Sequence of chain 11.A:
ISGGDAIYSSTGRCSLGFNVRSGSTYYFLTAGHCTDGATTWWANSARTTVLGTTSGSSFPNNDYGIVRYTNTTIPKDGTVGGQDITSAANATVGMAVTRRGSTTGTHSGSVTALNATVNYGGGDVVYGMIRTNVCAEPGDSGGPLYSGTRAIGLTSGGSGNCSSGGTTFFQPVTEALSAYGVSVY

A small-molecule ligand and the protein it binds are described below.
Small molecule (SMILES): N[C@@H](Cc1ccc(O)cc1)C(=O)O

Binding-site contacts:
Ligand atom C contacts residue SER141 of chain 11.A at 1.6 Å.
Ligand atom CD1 contacts residue GLU137 of chain 11.A at 3.6 Å.
Ligand atom O contacts residue SER141 of chain 11.A at 2.5 Å (h-bond).
Ligand atom CB contacts residue LEU1 of chain 11.J at 0.8 Å (hydrophobic).
Ligand atom N contacts residue GOL1 of chain 11.O at 2.4 Å (h-bond).
Ligand atom C contacts residue HIS33 of chain 11.A at 3.7 Å.
Ligand atom CD2 contacts residue LEU1 of chain 11.J at 0.7 Å (hydrophobic).
Ligand atom CA contacts residue GOL1 of chain 11.O at 3.7 Å.
Ligand atom N contacts residue LEU1 of chain 11.J at 0.0 Å (h-bond).
Ligand atom O contacts residue GLY139 of chain 11.A at 2.8 Å (h-bond).
Ligand atom OXT contacts residue HIS33 of chain 11.A at 2.7 Å (h-bond).
Ligand atom CA contacts residue LEU1 of chain 11.J at 0.1 Å (hydrophobic).
Ligand atom CA contacts residue PRO138 of chain 11.A at 3.8 Å (hydrophobic).
Ligand atom CE2 contacts residue GLY158 of chain 11.A at 3.7 Å.
Ligand atom CD1 contacts residue LEU1 of chain 11.J at 1.8 Å (hydrophobic).
Ligand atom CD2 contacts residue ALA136 of chain 11.A at 3.5 Å (hydrophobic).
Ligand atom CE2 contacts residue LEU1 of chain 11.J at 1.3 Å (hydrophobic).
Ligand atom CD1 contacts residue PRO138 of chain 11.A at 3.5 Å (hydrophobic).
Ligand atom CB contacts residue SER141 of chain 11.A at 2.5 Å.
Ligand atom O contacts residue ASP140 of chain 11.A at 3.8 Å.
Ligand atom CD2 contacts residue GLY157 of chain 11.A at 3.8 Å.
Ligand atom O contacts residue LEU1 of chain 11.J at 0.0 Å (h-bond).
Ligand atom CE2 contacts residue ALA136 of chain 11.A at 3.5 Å (hydrophobic).
Ligand atom CA contacts residue SER141 of chain 11.A at 2.4 Å.
Ligand atom CZ contacts residue ALA136 of chain 11.A at 3.2 Å (hydrophobic).
Ligand atom OH contacts residue GLY158 of chain 11.A at 3.5 Å.
Ligand atom CG contacts residue LEU1 of chain 11.J at 1.0 Å (hydrophobic).
Ligand atom CE1 contacts residue LEU1 of chain 11.J at 2.1 Å (hydrophobic).
Ligand atom C contacts residue LEU1 of chain 11.J at 0.0 Å (hydrophobic).
Ligand atom OH contacts residue GLY160 of chain 11.A at 3.0 Å (h-bond).
Ligand atom O contacts residue PRO138 of chain 11.A at 3.7 Å.
Ligand atom OXT contacts residue SER141 of chain 11.A at 2.3 Å (h-bond).
Ligand atom N contacts residue SER141 of chain 11.A at 3.0 Å (h-bond).
Ligand atom CZ contacts residue GLY158 of chain 11.A at 3.8 Å.
Ligand atom OH contacts residue SER159 of chain 11.A at 3.3 Å.
Ligand atom OXT contacts residue LEU1 of chain 11.J at 0.0 Å (h-bond).
Ligand atom OH contacts residue LEU1 of chain 11.J at 3.4 Å.
Ligand atom OH contacts residue ALA136 of chain 11.A at 3.2 Å (h-bond).
Ligand atom CB contacts residue GLU137 of chain 11.A at 3.9 Å.
Ligand atom CZ contacts residue LEU1 of chain 11.J at 2.0 Å (hydrophobic).